Sequence of chain 2.A:
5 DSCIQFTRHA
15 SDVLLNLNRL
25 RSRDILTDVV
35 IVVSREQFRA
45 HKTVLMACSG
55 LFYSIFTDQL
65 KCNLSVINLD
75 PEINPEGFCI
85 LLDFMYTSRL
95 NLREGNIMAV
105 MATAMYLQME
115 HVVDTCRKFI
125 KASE

Sequence of chain 1.A:
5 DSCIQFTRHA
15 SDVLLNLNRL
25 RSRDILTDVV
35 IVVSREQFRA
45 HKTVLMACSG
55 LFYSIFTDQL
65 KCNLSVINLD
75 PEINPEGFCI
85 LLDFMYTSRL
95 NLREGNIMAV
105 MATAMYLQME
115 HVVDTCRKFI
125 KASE

The protein below binds the small molecule below.
Small molecule (SMILES): CC[C@H](C)[C@H](NC(=O)[C@@H](NC(=O)[C@H](CC1=c2ccccc2=NC1)NC(C)=O)C(C)C)C(=O)N1CCC[C@H]1C(N)=O

Binding-site contacts:
Ligand atom CB contacts residue GLN9 of chain 1.A at 3.8 Å.
Ligand atom CG2 contacts residue THR11 of chain 1.A at 3.6 Å.
Ligand atom CE2 contacts residue HIS115 of chain 2.A at 3.6 Å.
Ligand atom CD1 contacts residue PHE10 of chain 1.A at 3.5 Å (hydrophobic).
Ligand atom CA contacts residue GLN9 of chain 1.A at 3.9 Å.
Ligand atom NE1 contacts residue THR119 of chain 2.A at 3.5 Å.
Ligand atom CE2 contacts residue THR119 of chain 2.A at 3.5 Å.
Ligand atom CE3 contacts residue GLN9 of chain 1.A at 3.5 Å.
Ligand atom CZ3 contacts residue PHE88 of chain 2.A at 3.8 Å (hydrophobic).
Ligand atom CE3 contacts residue PHE10 of chain 1.A at 3.5 Å (hydrophobic).
Ligand atom O contacts residue GLN9 of chain 1.A at 3.6 Å.
Ligand atom CG1 contacts residue THR11 of chain 1.A at 3.7 Å.
Ligand atom O contacts residue ILE8 of chain 1.A at 3.6 Å.
Ligand atom O contacts residue THR11 of chain 1.A at 3.0 Å (h-bond).
Ligand atom CH2 contacts residue PHE10 of chain 1.A at 3.9 Å (hydrophobic).
Ligand atom CG contacts residue CYS7 of chain 1.A at 3.7 Å (hydrophobic).
Ligand atom NE1 contacts residue PHE10 of chain 1.A at 3.3 Å.
Ligand atom C contacts residue GLN9 of chain 1.A at 3.5 Å.
Ligand atom O contacts residue PHE10 of chain 1.A at 3.5 Å.
Ligand atom CH2 contacts residue PHE88 of chain 2.A at 3.5 Å (hydrophobic).
Ligand atom CZ3 contacts residue PHE10 of chain 1.A at 3.8 Å (hydrophobic).
Ligand atom CZ3 contacts residue LEU94 of chain 2.A at 3.8 Å (hydrophobic).
Ligand atom CA contacts residue PHE10 of chain 1.A at 3.7 Å (hydrophobic).
Ligand atom CB contacts residue GLN9 of chain 1.A at 3.9 Å.
Ligand atom CZ2 contacts residue PHE10 of chain 1.A at 3.9 Å (hydrophobic).
Ligand atom CD2 contacts residue PHE10 of chain 1.A at 3.8 Å (hydrophobic).
Ligand atom CE3 contacts residue ILE8 of chain 1.A at 3.5 Å (hydrophobic).
Ligand atom CZ2 contacts residue HIS115 of chain 2.A at 3.4 Å.
Ligand atom CZ2 contacts residue THR119 of chain 2.A at 3.8 Å.
Ligand atom N contacts residue GLN9 of chain 1.A at 2.8 Å (h-bond).
Ligand atom CG contacts residue THR119 of chain 2.A at 3.9 Å.
Ligand atom NE1 contacts residue HIS115 of chain 2.A at 3.2 Å (h-bond).
Ligand atom CA contacts residue GLN9 of chain 1.A at 3.2 Å.
Ligand atom O contacts residue GLN9 of chain 1.A at 2.9 Å (h-bond).
Ligand atom C contacts residue PHE10 of chain 1.A at 3.6 Å (hydrophobic).
Ligand atom CD1 contacts residue THR119 of chain 2.A at 3.7 Å.
Ligand atom CG2 contacts residue GLN9 of chain 1.A at 3.7 Å.
Ligand atom CE2 contacts residue PHE10 of chain 1.A at 3.5 Å (hydrophobic).
Ligand atom CG contacts residue PHE10 of chain 1.A at 3.8 Å (hydrophobic).
Ligand atom CD contacts residue CYS7 of chain 1.A at 3.2 Å (hydrophobic).